Sequence of chain 1.A:
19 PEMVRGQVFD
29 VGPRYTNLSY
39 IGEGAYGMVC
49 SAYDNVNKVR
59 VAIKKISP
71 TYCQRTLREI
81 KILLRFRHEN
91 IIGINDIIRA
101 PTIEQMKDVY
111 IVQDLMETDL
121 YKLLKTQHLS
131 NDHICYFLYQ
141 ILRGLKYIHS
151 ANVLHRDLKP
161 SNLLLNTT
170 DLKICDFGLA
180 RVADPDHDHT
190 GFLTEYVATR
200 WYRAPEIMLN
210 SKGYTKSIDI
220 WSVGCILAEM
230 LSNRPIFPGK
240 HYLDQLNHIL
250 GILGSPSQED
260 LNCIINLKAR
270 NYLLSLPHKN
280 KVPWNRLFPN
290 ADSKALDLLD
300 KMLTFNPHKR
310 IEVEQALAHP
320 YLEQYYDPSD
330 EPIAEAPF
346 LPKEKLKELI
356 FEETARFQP

Binding-site contacts:
Ligand atom N5 contacts residue CYS174 of chain 1.A at 4.0 Å.
Ligand atom C2 contacts residue LEU164 of chain 1.A at 4.3 Å (hydrophobic).
Ligand atom O4 contacts residue LEU164 of chain 1.A at 4.5 Å.
Ligand atom C1 contacts residue SER161 of chain 1.A at 4.1 Å.
Ligand atom C8 contacts residue DMS1 of chain 1.D at 4.2 Å.
Ligand atom N5 contacts residue DMS1 of chain 1.D at 3.8 Å.
Ligand atom C3 contacts residue DMS1 of chain 1.D at 4.3 Å.
Ligand atom N5 contacts residue SER161 of chain 1.A at 4.5 Å.
Ligand atom N7 contacts residue DMS1 of chain 1.D at 3.7 Å.
Ligand atom C10 contacts residue LEU115 of chain 1.A at 4.0 Å (hydrophobic).
Ligand atom C6 contacts residue LEU164 of chain 1.A at 3.5 Å (hydrophobic).
Ligand atom C1 contacts residue CYS174 of chain 1.A at 1.8 Å (hydrophobic).
Ligand atom O11 contacts residue ALA60 of chain 1.A at 3.8 Å.
Ligand atom O4 contacts residue CYS174 of chain 1.A at 3.7 Å.
Ligand atom C8 contacts residue LEU164 of chain 1.A at 4.4 Å (hydrophobic).
Ligand atom O11 contacts residue MET116 of chain 1.A at 2.8 Å (h-bond).
Ligand atom C12 contacts residue MET116 of chain 1.A at 3.9 Å (hydrophobic).
Ligand atom C3 contacts residue CYS174 of chain 1.A at 3.3 Å (hydrophobic).
Ligand atom S14 contacts residue LEU164 of chain 1.A at 3.8 Å.
Ligand atom C1 contacts residue ASN162 of chain 1.A at 3.2 Å.
Ligand atom C9 contacts residue MET116 of chain 1.A at 3.6 Å (hydrophobic).
Ligand atom N7 contacts residue LEU164 of chain 1.A at 3.6 Å.
Ligand atom C12 contacts residue ALA60 of chain 1.A at 3.3 Å (hydrophobic).
Ligand atom C13 contacts residue LEU164 of chain 1.A at 4.3 Å (hydrophobic).
Ligand atom C12 contacts residue LEU115 of chain 1.A at 4.5 Å (hydrophobic).
Ligand atom O4 contacts residue LYS62 of chain 1.A at 4.4 Å.
Ligand atom C6 contacts residue DMS1 of chain 1.D at 3.9 Å.
Ligand atom C2 contacts residue ASN162 of chain 1.A at 3.7 Å.
Ligand atom C10 contacts residue MET116 of chain 1.A at 3.1 Å (hydrophobic).
Ligand atom C2 contacts residue SER161 of chain 1.A at 3.6 Å.
Ligand atom C12 contacts residue ASP114 of chain 1.A at 3.9 Å.
Ligand atom N5 contacts residue LEU164 of chain 1.A at 3.4 Å.
Ligand atom C2 contacts residue CYS174 of chain 1.A at 2.8 Å (hydrophobic).
Ligand atom O11 contacts residue LEU115 of chain 1.A at 3.8 Å.
Ligand atom O11 contacts residue ASP114 of chain 1.A at 4.1 Å.
Ligand atom C10 contacts residue ILE39 of chain 1.A at 3.9 Å (hydrophobic).
Ligand atom C1 contacts residue ASP175 of chain 1.A at 3.5 Å.
Ligand atom C3 contacts residue LEU164 of chain 1.A at 4.0 Å (hydrophobic).

The small molecule below binds the protein below.
Small molecule (SMILES): CCC(=O)Nc1nc2c(s1)COCC2